Sequence of chain 1.E:
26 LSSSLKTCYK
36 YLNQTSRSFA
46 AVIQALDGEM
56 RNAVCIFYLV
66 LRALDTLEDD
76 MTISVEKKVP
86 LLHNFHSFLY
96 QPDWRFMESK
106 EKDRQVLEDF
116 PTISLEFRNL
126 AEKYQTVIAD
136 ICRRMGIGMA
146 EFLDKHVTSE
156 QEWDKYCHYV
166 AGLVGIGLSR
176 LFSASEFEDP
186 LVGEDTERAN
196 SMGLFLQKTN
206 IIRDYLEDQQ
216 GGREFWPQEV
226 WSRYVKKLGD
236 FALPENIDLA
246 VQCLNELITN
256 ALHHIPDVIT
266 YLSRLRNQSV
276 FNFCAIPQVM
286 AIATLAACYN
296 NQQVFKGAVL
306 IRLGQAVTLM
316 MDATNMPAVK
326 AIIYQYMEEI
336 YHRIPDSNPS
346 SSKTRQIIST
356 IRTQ

This protein binds this small molecule.
Small molecule (SMILES): N#CSCCOc1ccc(Oc2ccccc2)cc1

Binding-site contacts:
Ligand atom CAI contacts residue LEU201 of chain 1.E at 3.8 Å (hydrophobic).
Ligand atom CAE contacts residue GLN283 of chain 1.E at 3.9 Å.
Ligand atom OAO contacts residue GLY170 of chain 1.E at 4.1 Å.
Ligand atom CAE contacts residue PHE44 of chain 1.E at 4.1 Å (hydrophobic).
Ligand atom CAE contacts residue PRO282 of chain 1.E at 3.3 Å (hydrophobic).
Ligand atom CAI contacts residue PHE44 of chain 1.E at 3.9 Å (hydrophobic).
Ligand atom CAJ contacts residue GLY198 of chain 1.E at 3.9 Å.
Ligand atom CAH contacts residue GLY170 of chain 1.E at 3.9 Å.
Ligand atom CAD contacts residue MET197 of chain 1.E at 3.1 Å (hydrophobic).
Ligand atom CAE contacts residue PHE278 of chain 1.E at 3.5 Å (hydrophobic).
Ligand atom CAF contacts residue CYS279 of chain 1.E at 4.1 Å (hydrophobic).
Ligand atom CAC contacts residue GLN283 of chain 1.E at 3.3 Å.
Ligand atom CAF contacts residue GLN283 of chain 1.E at 3.8 Å.
Ligand atom CAE contacts residue LEU201 of chain 1.E at 4.1 Å (hydrophobic).
Ligand atom CAG contacts residue PHE44 of chain 1.E at 4.0 Å (hydrophobic).
Ligand atom CAJ contacts residue ALA166 of chain 1.E at 3.7 Å (hydrophobic).
Ligand atom CAJ contacts residue VAL169 of chain 1.E at 3.6 Å (hydrophobic).
Ligand atom CAJ contacts residue GLY170 of chain 1.E at 3.4 Å.
Ligand atom CAB contacts residue ARG67 of chain 1.E at 3.9 Å.
Ligand atom CAK contacts residue LEU201 of chain 1.E at 3.9 Å (hydrophobic).
Ligand atom NAA contacts residue ARG67 of chain 1.E at 3.4 Å (salt-bridge).
Ligand atom CAK contacts residue LEU173 of chain 1.E at 4.2 Å (hydrophobic).
Ligand atom CAH contacts residue GLY198 of chain 1.E at 3.9 Å.
Ligand atom CAK contacts residue PHE44 of chain 1.E at 4.2 Å (hydrophobic).
Ligand atom CAC contacts residue PHE278 of chain 1.E at 3.7 Å (hydrophobic).
Ligand atom NAA contacts residue TYR63 of chain 1.E at 3.8 Å.
Ligand atom CAM contacts residue TYR63 of chain 1.E at 4.0 Å (hydrophobic).
Ligand atom CAK contacts residue TYR63 of chain 1.E at 3.6 Å (hydrophobic).
Ligand atom CAC contacts residue PRO282 of chain 1.E at 3.8 Å (hydrophobic).
Ligand atom CAH contacts residue ALA166 of chain 1.E at 3.3 Å (hydrophobic).
Ligand atom CAI contacts residue TYR63 of chain 1.E at 3.5 Å (hydrophobic).
Ligand atom OAO contacts residue LEU173 of chain 1.E at 3.7 Å.
Ligand atom CAF contacts residue MET197 of chain 1.E at 3.5 Å (hydrophobic).
Ligand atom CAH contacts residue VAL169 of chain 1.E at 3.4 Å (hydrophobic).
Ligand atom CAD contacts residue GLN283 of chain 1.E at 3.3 Å.
Ligand atom CAQ contacts residue VAL169 of chain 1.E at 4.0 Å (hydrophobic).
Ligand atom CAE contacts residue CYS279 of chain 1.E at 3.7 Å (hydrophobic).
Ligand atom CAD contacts residue CYS279 of chain 1.E at 3.1 Å (hydrophobic).
Ligand atom CAS contacts residue LEU173 of chain 1.E at 3.7 Å (hydrophobic).
Ligand atom CAC contacts residue CYS279 of chain 1.E at 2.6 Å (hydrophobic).